Sequence of chain 1.RA:
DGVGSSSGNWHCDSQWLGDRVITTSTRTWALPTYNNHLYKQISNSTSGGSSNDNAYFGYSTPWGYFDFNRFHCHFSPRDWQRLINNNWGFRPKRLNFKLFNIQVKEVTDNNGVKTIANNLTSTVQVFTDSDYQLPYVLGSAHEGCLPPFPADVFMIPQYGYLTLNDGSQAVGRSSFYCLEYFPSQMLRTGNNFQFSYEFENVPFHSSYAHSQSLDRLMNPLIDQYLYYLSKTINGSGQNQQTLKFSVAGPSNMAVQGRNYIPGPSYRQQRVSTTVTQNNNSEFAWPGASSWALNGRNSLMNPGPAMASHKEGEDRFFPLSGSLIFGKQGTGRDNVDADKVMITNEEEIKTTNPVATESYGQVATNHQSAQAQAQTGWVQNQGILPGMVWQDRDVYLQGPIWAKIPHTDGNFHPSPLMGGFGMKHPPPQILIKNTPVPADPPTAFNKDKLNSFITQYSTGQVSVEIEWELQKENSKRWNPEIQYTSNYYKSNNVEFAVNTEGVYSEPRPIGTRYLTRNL

Binding-site contacts:
Ligand atom C6 contacts residue ASP53 of chain 1.RA at 3.6 Å.
Ligand atom C1 contacts residue TRP285 of chain 1.RA at 3.9 Å (hydrophobic).
Ligand atom C2 contacts residue TRP285 of chain 1.RA at 3.4 Å (hydrophobic).
Ligand atom O5 contacts residue ASP53 of chain 1.RA at 4.1 Å.
Ligand atom O5 contacts residue TRP285 of chain 1.RA at 3.2 Å.
Ligand atom O1 contacts residue VAL255 of chain 1.QA at 3.3 Å.
Ligand atom O2 contacts residue VAL255 of chain 1.QA at 4.4 Å.
Ligand atom O1 contacts residue TRP285 of chain 1.RA at 3.6 Å.
Ligand atom C3 contacts residue TRP285 of chain 1.RA at 3.5 Å (hydrophobic).
Ligand atom C4 contacts residue TRP285 of chain 1.RA at 2.8 Å (hydrophobic).
Ligand atom C2 contacts residue ASN252 of chain 1.QA at 4.2 Å.
Ligand atom O4 contacts residue TRP285 of chain 1.RA at 1.4 Å.
Ligand atom C1 contacts residue ASN252 of chain 1.QA at 4.0 Å.
Ligand atom O6 contacts residue TRP285 of chain 1.RA at 3.6 Å (h-bond).
Ligand atom O1 contacts residue ALA254 of chain 1.QA at 3.8 Å.
Ligand atom O1 contacts residue ASN252 of chain 1.QA at 3.2 Å (h-bond).
Ligand atom C5 contacts residue TRP285 of chain 1.RA at 3.4 Å (hydrophobic).
Ligand atom O2 contacts residue TRP285 of chain 1.RA at 4.3 Å.
Ligand atom O2 contacts residue ASN252 of chain 1.QA at 3.3 Å (h-bond).
Ligand atom O3 contacts residue TRP285 of chain 1.RA at 3.2 Å.
Ligand atom C6 contacts residue TRP285 of chain 1.RA at 3.2 Å (hydrophobic).

The small molecule below binds the protein below.
Small molecule (SMILES): OC[C@H]1O[C@@H](O)[C@H](O)[C@@H](O)[C@H]1O

Sequence of chain 1.QA:
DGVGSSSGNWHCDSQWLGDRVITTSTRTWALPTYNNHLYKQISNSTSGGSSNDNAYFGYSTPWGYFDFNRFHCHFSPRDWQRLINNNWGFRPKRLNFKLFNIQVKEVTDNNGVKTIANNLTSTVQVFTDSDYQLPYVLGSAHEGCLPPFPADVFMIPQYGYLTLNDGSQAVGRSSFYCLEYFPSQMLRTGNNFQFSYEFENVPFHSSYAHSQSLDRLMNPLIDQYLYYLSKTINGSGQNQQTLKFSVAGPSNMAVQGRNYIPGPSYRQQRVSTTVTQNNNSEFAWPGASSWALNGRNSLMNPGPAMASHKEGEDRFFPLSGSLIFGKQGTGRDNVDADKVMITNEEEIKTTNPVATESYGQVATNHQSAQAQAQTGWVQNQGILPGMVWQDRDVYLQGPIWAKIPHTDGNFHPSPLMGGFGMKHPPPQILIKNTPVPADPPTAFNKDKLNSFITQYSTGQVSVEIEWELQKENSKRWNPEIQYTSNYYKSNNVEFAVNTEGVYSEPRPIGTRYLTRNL